This protein binds this small molecule.
Small molecule (SMILES): CC(=O)N[C@H]1[C@H](O[C@H]2[C@H](O)[C@@H](NC(C)=O)CO[C@@H]2CO[C@@H]2O[C@@H](C)[C@@H](O)[C@@H](O)[C@@H]2O)O[C@H](CO)[C@@H](O)[C@@H]1O

Binding-site contacts:
Ligand atom C3 contacts residue GLY344 of chain 1.B at 4.2 Å.
Ligand atom O5 contacts residue ASN349 of chain 1.B at 2.4 Å (h-bond).
Ligand atom O3 contacts residue ASP348 of chain 1.B at 4.3 Å.
Ligand atom C6 contacts residue PHE345 of chain 1.B at 3.5 Å (hydrophobic).
Ligand atom C2 contacts residue SER346 of chain 1.B at 3.8 Å.
Ligand atom O5 contacts residue GLY344 of chain 1.B at 4.4 Å.
Ligand atom C7 contacts residue GLY344 of chain 1.B at 3.5 Å.
Ligand atom N2 contacts residue GLY344 of chain 1.B at 4.5 Å.
Ligand atom C2 contacts residue ASN349 of chain 1.B at 2.4 Å.
Ligand atom C2 contacts residue GLY344 of chain 1.B at 4.4 Å.
Ligand atom O5 contacts residue SER346 of chain 1.B at 3.3 Å.
Ligand atom C1 contacts residue SER346 of chain 1.B at 4.0 Å.
Ligand atom C5 contacts residue GLY344 of chain 1.B at 4.1 Å.
Ligand atom C8 contacts residue ASN349 of chain 1.B at 3.8 Å.
Ligand atom C8 contacts residue PRO343 of chain 1.B at 4.1 Å (hydrophobic).
Ligand atom C6 contacts residue SER346 of chain 1.B at 3.7 Å.
Ligand atom C5 contacts residue ASN349 of chain 1.B at 3.7 Å.
Ligand atom C3 contacts residue SER346 of chain 1.B at 4.4 Å.
Ligand atom C5 contacts residue SER346 of chain 1.B at 3.9 Å.
Ligand atom C5 contacts residue PHE345 of chain 1.B at 4.0 Å (hydrophobic).
Ligand atom C1 contacts residue ASN349 of chain 1.B at 1.4 Å.
Ligand atom C8 contacts residue GLY344 of chain 1.B at 3.6 Å.
Ligand atom C1 contacts residue GLY344 of chain 1.B at 3.9 Å.
Ligand atom O7 contacts residue ASN349 of chain 1.B at 4.4 Å.
Ligand atom C8 contacts residue ALA342 of chain 1.B at 3.9 Å (hydrophobic).
Ligand atom O7 contacts residue PRO343 of chain 1.B at 3.6 Å.
Ligand atom O2 contacts residue SER346 of chain 1.B at 3.8 Å.
Ligand atom C8 contacts residue PHE345 of chain 1.B at 4.0 Å (hydrophobic).
Ligand atom C7 contacts residue ASN349 of chain 1.B at 3.5 Å.
Ligand atom O3 contacts residue ASN349 of chain 1.B at 4.0 Å.
Ligand atom O7 contacts residue GLY344 of chain 1.B at 2.9 Å (h-bond).
Ligand atom C3 contacts residue ASN349 of chain 1.B at 3.7 Å.
Ligand atom N2 contacts residue ASN349 of chain 1.B at 2.8 Å (h-bond).
Ligand atom O3 contacts residue SER346 of chain 1.B at 4.3 Å.
Ligand atom O5 contacts residue PHE345 of chain 1.B at 4.4 Å.
Ligand atom C4 contacts residue ASN349 of chain 1.B at 4.2 Å.
Ligand atom C7 contacts residue PRO343 of chain 1.B at 4.3 Å (hydrophobic).
Ligand atom O4 contacts residue GLY344 of chain 1.B at 4.3 Å.

Sequence of chain 1.B:
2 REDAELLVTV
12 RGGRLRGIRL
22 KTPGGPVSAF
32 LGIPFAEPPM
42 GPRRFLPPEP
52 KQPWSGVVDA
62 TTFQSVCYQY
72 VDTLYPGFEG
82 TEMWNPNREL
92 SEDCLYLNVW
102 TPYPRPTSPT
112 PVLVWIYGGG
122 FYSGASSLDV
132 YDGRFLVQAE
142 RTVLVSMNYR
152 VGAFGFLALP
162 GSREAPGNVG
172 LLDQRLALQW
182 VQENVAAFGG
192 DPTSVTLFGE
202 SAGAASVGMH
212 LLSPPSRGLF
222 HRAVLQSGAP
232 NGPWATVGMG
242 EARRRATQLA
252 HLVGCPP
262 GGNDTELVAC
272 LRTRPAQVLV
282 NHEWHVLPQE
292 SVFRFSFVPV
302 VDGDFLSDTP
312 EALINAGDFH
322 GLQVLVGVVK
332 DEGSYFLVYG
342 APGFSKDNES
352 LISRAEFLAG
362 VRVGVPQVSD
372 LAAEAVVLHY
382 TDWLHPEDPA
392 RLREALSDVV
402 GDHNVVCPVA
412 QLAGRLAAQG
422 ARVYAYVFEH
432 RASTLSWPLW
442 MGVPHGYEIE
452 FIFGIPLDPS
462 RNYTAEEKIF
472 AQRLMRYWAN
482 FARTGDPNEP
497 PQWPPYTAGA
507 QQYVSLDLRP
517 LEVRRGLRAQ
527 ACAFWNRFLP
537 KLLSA